Binding-site contacts:
Ligand atom C5 contacts residue HIS593 of chain 1.A at 3.4 Å.
Ligand atom O7' contacts residue SER9 of chain 1.B at 3.2 Å.
Ligand atom O4 contacts residue ARG596 of chain 1.A at 3.1 Å (salt-bridge).
Ligand atom C4' contacts residue GLY346 of chain 1.A at 3.5 Å.
Ligand atom O6' contacts residue THR252 of chain 1.A at 2.8 Å (h-bond).
Ligand atom N3 contacts residue HIS593 of chain 1.A at 3.2 Å.
Ligand atom O4 contacts residue VAL587 of chain 1.A at 3.5 Å.
Ligand atom O3' contacts residue HIS612 of chain 1.A at 3.2 Å (h-bond).
Ligand atom O3' contacts residue PRO348 of chain 1.A at 3.6 Å.
Ligand atom O3B contacts residue PRO251 of chain 1.A at 3.5 Å.
Ligand atom C4 contacts residue HIS593 of chain 1.A at 3.4 Å.
Ligand atom C5' contacts residue THR613 of chain 1.A at 3.1 Å.
Ligand atom O2B contacts residue THR613 of chain 1.A at 2.8 Å (h-bond).
Ligand atom C8' contacts residue CYS609 of chain 1.A at 3.5 Å (hydrophobic).
Ligand atom O2' contacts residue LYS590 of chain 1.A at 2.8 Å (salt-bridge).
Ligand atom C3' contacts residue HIS612 of chain 1.A at 3.6 Å.
Ligand atom C6' contacts residue THR252 of chain 1.A at 3.5 Å.
Ligand atom N2' contacts residue HIS612 of chain 1.A at 3.1 Å (h-bond).
Ligand atom O2A contacts residue GLN531 of chain 1.A at 2.8 Å (h-bond).
Ligand atom N1 contacts residue HIS593 of chain 1.A at 3.5 Å.
Ligand atom N3 contacts residue ALA588 of chain 1.A at 2.7 Å (h-bond).
Ligand atom O4 contacts residue LEU558 of chain 1.A at 3.5 Å.
Ligand atom O1A contacts residue SER9 of chain 1.B at 2.8 Å (h-bond).
Ligand atom S5' contacts residue THR613 of chain 1.A at 3.4 Å (h-bond).
Ligand atom O2 contacts residue ALA588 of chain 1.A at 3.5 Å (h-bond).
Ligand atom O1' contacts residue THR613 of chain 1.A at 3.2 Å (h-bond).
Ligand atom O3B contacts residue LYS590 of chain 1.A at 2.9 Å (salt-bridge).
Ligand atom O2' contacts residue ASP617 of chain 1.A at 2.6 Å (salt-bridge).
Ligand atom O4' contacts residue LEU345 of chain 1.A at 2.6 Å (h-bond).
Ligand atom O2' contacts residue HIS593 of chain 1.A at 3.4 Å.
Ligand atom O7' contacts residue HIS190 of chain 1.A at 3.3 Å (h-bond).
Ligand atom O1B contacts residue LYS534 of chain 1.A at 2.7 Å (salt-bridge).
Ligand atom O4 contacts residue ALA588 of chain 1.A at 2.9 Å (h-bond).
Ligand atom O2B contacts residue HIS612 of chain 1.A at 2.8 Å (h-bond).
Ligand atom O2B contacts residue THR614 of chain 1.A at 3.1 Å (h-bond).
Ligand atom C8' contacts residue TYR533 of chain 1.A at 3.5 Å (hydrophobic).
Ligand atom O2 contacts residue LYS590 of chain 1.A at 3.5 Å.
Ligand atom C2B contacts residue ASP617 of chain 1.A at 3.4 Å.
Ligand atom O4B contacts residue THR6 of chain 1.B at 3.3 Å.
Ligand atom C2 contacts residue ALA588 of chain 1.A at 3.5 Å (hydrophobic).

Sequence of chain 1.A:
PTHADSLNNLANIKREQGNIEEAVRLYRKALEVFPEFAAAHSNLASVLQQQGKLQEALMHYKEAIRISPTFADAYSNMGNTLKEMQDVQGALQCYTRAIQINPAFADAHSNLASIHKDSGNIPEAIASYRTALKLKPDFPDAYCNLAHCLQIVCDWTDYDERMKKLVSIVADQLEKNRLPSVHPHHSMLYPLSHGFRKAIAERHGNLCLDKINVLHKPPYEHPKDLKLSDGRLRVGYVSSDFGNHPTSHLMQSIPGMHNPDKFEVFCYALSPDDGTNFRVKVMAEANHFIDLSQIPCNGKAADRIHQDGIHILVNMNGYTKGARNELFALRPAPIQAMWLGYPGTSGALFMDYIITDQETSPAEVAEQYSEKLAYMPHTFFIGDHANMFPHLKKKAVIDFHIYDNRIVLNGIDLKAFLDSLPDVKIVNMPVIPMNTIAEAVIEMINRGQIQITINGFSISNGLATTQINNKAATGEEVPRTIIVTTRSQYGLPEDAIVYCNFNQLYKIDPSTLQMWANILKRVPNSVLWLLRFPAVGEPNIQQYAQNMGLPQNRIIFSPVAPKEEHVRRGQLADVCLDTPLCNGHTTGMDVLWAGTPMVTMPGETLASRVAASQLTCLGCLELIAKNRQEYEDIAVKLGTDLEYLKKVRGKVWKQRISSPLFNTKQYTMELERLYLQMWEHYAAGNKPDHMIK

Sequence of chain 1.B:
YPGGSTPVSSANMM

A small-molecule ligand and the protein it binds are described below.
Small molecule (SMILES): CC(=O)N[C@@H]1[C@@H](O)[C@H](O)[C@@H](CO)S[C@@H]1OP(=O)(O)OP(=O)(O)OC[C@H]1O[C@@H](n2ccc(=O)[nH]c2=O)[C@H](O)[C@@H]1O